Sequence of chain 1.B:
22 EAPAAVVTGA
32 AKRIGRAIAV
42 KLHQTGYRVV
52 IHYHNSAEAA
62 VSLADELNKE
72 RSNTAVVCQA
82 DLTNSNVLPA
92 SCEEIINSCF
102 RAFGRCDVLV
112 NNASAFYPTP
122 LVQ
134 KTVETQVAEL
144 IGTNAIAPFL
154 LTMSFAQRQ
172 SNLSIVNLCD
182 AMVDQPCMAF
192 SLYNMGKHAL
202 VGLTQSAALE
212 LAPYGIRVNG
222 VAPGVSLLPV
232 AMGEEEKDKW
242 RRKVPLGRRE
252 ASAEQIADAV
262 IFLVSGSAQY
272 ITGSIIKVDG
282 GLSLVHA

This protein binds this small molecule.
Small molecule (SMILES): Nc1nc(N)c2c(n1)[nH]c1ccc(O)cc12

Binding-site contacts:
Ligand atom CAK contacts residue GLY225 of chain 1.B at 3.9 Å.
Ligand atom CAL contacts residue NAP1 of chain 1.G at 3.8 Å.
Ligand atom CAM contacts residue PHE117 of chain 1.B at 3.9 Å (hydrophobic).
Ligand atom C2 contacts residue NAP1 of chain 1.G at 3.3 Å.
Ligand atom C2 contacts residue PHE117 of chain 1.B at 3.4 Å (hydrophobic).
Ligand atom N3 contacts residue NAP1 of chain 1.G at 2.7 Å (h-bond).
Ligand atom C4 contacts residue NAP1 of chain 1.G at 3.4 Å.
Ligand atom C6 contacts residue NAP1 of chain 1.G at 3.6 Å.
Ligand atom C2 contacts residue SER115 of chain 1.B at 3.8 Å.
Ligand atom CAI contacts residue PHE117 of chain 1.B at 3.6 Å (hydrophobic).
Ligand atom CAJ contacts residue PHE117 of chain 1.B at 4.1 Å (hydrophobic).
Ligand atom NAG contacts residue TYR194 of chain 1.B at 2.9 Å (h-bond).
Ligand atom N1 contacts residue NAP1 of chain 1.G at 2.8 Å (h-bond).
Ligand atom C6 contacts residue TYR194 of chain 1.B at 3.6 Å (hydrophobic).
Ligand atom C5 contacts residue PHE117 of chain 1.B at 3.6 Å (hydrophobic).
Ligand atom NAO contacts residue ARG34 of chain 1.B at 3.5 Å (salt-bridge).
Ligand atom N3 contacts residue PHE117 of chain 1.B at 3.7 Å.
Ligand atom NAN contacts residue SER115 of chain 1.B at 2.9 Å (h-bond).
Ligand atom NAN contacts residue PHE117 of chain 1.B at 3.6 Å.
Ligand atom CAH contacts residue PHE117 of chain 1.B at 3.7 Å (hydrophobic).
Ligand atom NAG contacts residue PHE117 of chain 1.B at 3.6 Å.
Ligand atom N1 contacts residue SER115 of chain 1.B at 3.9 Å.
Ligand atom NAO contacts residue NAP1 of chain 1.G at 3.4 Å (h-bond).
Ligand atom CAH contacts residue NAP1 of chain 1.G at 3.2 Å.
Ligand atom NAO contacts residue PRO230 of chain 1.B at 4.0 Å.
Ligand atom CAJ contacts residue NAP1 of chain 1.G at 3.3 Å.
Ligand atom CAJ contacts residue ASP181 of chain 1.B at 3.6 Å.
Ligand atom C6 contacts residue PHE117 of chain 1.B at 3.5 Å (hydrophobic).
Ligand atom CAH contacts residue TYR194 of chain 1.B at 4.0 Å (hydrophobic).
Ligand atom N1 contacts residue PHE117 of chain 1.B at 3.6 Å.
Ligand atom NAO contacts residue PHE117 of chain 1.B at 4.0 Å.
Ligand atom CAI contacts residue NAP1 of chain 1.G at 3.6 Å.
Ligand atom N1 contacts residue TYR194 of chain 1.B at 3.7 Å.
Ligand atom NAG contacts residue NAP1 of chain 1.G at 3.5 Å.
Ligand atom CAK contacts residue NAP1 of chain 1.G at 3.8 Å.
Ligand atom NAN contacts residue NAP1 of chain 1.G at 3.0 Å (h-bond).
Ligand atom NAG contacts residue ASP181 of chain 1.B at 3.8 Å.
Ligand atom CAM contacts residue NAP1 of chain 1.G at 3.6 Å.
Ligand atom C5 contacts residue NAP1 of chain 1.G at 3.8 Å.
Ligand atom C4 contacts residue PHE117 of chain 1.B at 3.6 Å (hydrophobic).